This small molecule binds to this protein.
Small molecule (SMILES): CC(=O)N[C@H]1[C@H](OC[C@H]2OC[C@H](NC(C)=O)[C@@H](O)[C@@H]2O)O[C@H](CO)[C@@H](O)[C@@H]1O

Binding-site contacts:
Ligand atom C5 contacts residue ASN205 of chain 1.A at 3.7 Å.
Ligand atom N2 contacts residue ASN205 of chain 1.A at 2.8 Å (h-bond).
Ligand atom C1 contacts residue ASN193 of chain 1.A at 4.0 Å.
Ligand atom O7 contacts residue ASN205 of chain 1.A at 3.9 Å.
Ligand atom O7 contacts residue LYS195 of chain 1.A at 3.6 Å.
Ligand atom C2 contacts residue ASN205 of chain 1.A at 2.4 Å.
Ligand atom C7 contacts residue ASN205 of chain 1.A at 3.6 Å.
Ligand atom C1 contacts residue ASN205 of chain 1.A at 1.4 Å.
Ligand atom C4 contacts residue ASN205 of chain 1.A at 4.2 Å.
Ligand atom O5 contacts residue ASN193 of chain 1.A at 3.6 Å.
Ligand atom O5 contacts residue ASN205 of chain 1.A at 2.4 Å (h-bond).
Ligand atom C3 contacts residue ASN205 of chain 1.A at 3.8 Å.

Sequence of chain 1.A:
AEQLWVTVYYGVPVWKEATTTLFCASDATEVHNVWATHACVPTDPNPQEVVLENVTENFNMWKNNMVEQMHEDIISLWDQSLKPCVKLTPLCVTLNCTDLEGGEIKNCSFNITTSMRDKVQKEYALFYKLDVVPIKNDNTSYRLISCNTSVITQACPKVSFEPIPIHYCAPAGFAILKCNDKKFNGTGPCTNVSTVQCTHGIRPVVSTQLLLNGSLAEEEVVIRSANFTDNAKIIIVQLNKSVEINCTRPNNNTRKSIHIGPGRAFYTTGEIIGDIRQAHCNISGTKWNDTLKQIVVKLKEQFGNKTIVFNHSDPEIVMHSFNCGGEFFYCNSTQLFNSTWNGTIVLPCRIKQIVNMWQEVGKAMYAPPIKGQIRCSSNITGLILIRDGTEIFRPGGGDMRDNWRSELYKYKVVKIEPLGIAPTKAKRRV